Sequence of chain 2.A:
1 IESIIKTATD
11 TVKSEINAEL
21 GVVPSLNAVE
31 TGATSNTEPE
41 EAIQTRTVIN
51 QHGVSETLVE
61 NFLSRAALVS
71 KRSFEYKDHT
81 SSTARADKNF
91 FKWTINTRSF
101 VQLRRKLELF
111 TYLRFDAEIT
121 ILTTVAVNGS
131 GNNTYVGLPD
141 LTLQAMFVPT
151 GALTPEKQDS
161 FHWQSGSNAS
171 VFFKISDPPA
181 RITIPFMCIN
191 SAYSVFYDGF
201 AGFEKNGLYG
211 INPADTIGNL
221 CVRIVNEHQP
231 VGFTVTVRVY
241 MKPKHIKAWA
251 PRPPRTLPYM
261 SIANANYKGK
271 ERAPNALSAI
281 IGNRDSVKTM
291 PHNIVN

A protein and the small-molecule ligand that binds it are described below.
Small molecule (SMILES): Cc1cc(-c2noc(C(F)(F)F)n2)ccc1OCCCc1cc(C(=O)N(C)C)no1

Sequence of chain 2.B:
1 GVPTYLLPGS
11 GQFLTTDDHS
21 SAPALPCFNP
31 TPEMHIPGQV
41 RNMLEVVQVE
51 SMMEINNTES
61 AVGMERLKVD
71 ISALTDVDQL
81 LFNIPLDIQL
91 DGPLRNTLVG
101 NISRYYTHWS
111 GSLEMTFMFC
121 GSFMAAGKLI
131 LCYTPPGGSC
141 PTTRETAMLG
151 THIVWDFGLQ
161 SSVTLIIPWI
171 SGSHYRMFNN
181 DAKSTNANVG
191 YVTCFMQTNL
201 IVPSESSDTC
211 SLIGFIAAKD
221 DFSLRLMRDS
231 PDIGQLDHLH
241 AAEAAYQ

Binding-site contacts:
Ligand atom F26 contacts residue ALA169 of chain 2.A at 2.5 Å.
Ligand atom F24 contacts residue ILE182 of chain 2.A at 3.6 Å.
Ligand atom F26 contacts residue PHE147 of chain 2.A at 2.6 Å.
Ligand atom C06 contacts residue TYR193 of chain 2.A at 3.8 Å (hydrophobic).
Ligand atom C29 contacts residue SER194 of chain 2.A at 3.5 Å.
Ligand atom C07 contacts residue TYR193 of chain 2.A at 3.6 Å (hydrophobic).
Ligand atom N20 contacts residue ILE184 of chain 2.A at 3.8 Å.
Ligand atom O23 contacts residue LEU220 of chain 2.A at 3.2 Å.
Ligand atom N20 contacts residue PHE147 of chain 2.A at 3.4 Å.
Ligand atom C12 contacts residue ILE119 of chain 2.A at 3.4 Å (hydrophobic).
Ligand atom O01 contacts residue THR97 of chain 2.A at 3.6 Å.
Ligand atom C22 contacts residue ALA169 of chain 2.A at 3.5 Å (hydrophobic).
Ligand atom C30 contacts residue PHE115 of chain 2.A at 3.6 Å (hydrophobic).
Ligand atom C05 contacts residue TYR193 of chain 2.A at 3.3 Å (hydrophobic).
Ligand atom C16 contacts residue ILE184 of chain 2.A at 3.2 Å (hydrophobic).
Ligand atom C04 contacts residue TYR193 of chain 2.A at 3.8 Å (hydrophobic).
Ligand atom N02 contacts residue PHE115 of chain 2.A at 3.6 Å.
Ligand atom F24 contacts residue ALA169 of chain 2.A at 3.3 Å.
Ligand atom F25 contacts residue VAL171 of chain 2.A at 3.1 Å.
Ligand atom N02 contacts residue THR97 of chain 2.A at 3.4 Å.
Ligand atom C08 contacts residue MET241 of chain 2.A at 3.6 Å (hydrophobic).
Ligand atom O01 contacts residue PHE115 of chain 2.A at 3.5 Å.
Ligand atom C22 contacts residue PHE147 of chain 2.A at 3.8 Å (hydrophobic).
Ligand atom C13 contacts residue ILE119 of chain 2.A at 3.4 Å (hydrophobic).
Ligand atom N28 contacts residue TYR193 of chain 2.A at 3.4 Å.
Ligand atom C21 contacts residue PHE147 of chain 2.A at 3.8 Å (hydrophobic).
Ligand atom N19 contacts residue LEU220 of chain 2.A at 3.1 Å.
Ligand atom F26 contacts residue ALA145 of chain 2.A at 2.9 Å.
Ligand atom C29 contacts residue TYR193 of chain 2.A at 3.5 Å (hydrophobic).
Ligand atom C29 contacts residue VAL195 of chain 2.A at 3.4 Å (hydrophobic).
Ligand atom N20 contacts residue ILE182 of chain 2.A at 3.3 Å.
Ligand atom F26 contacts residue MET146 of chain 2.A at 3.2 Å.
Ligand atom O10 contacts residue ILE95 of chain 2.A at 3.3 Å.
Ligand atom C21 contacts residue ILE182 of chain 2.A at 3.4 Å (hydrophobic).
Ligand atom C14 contacts residue ILE119 of chain 2.A at 3.6 Å (hydrophobic).
Ligand atom C22 contacts residue ALA145 of chain 2.A at 3.6 Å (hydrophobic).
Ligand atom C30 contacts residue TYR193 of chain 2.A at 3.8 Å (hydrophobic).
Ligand atom C08 contacts residue ALA117 of chain 2.A at 3.8 Å (hydrophobic).
Ligand atom F25 contacts residue ALA145 of chain 2.A at 3.0 Å.
Ligand atom C17 contacts residue ILE184 of chain 2.A at 3.4 Å (hydrophobic).